A protein and the small-molecule ligand that binds it are described below.
Small molecule (SMILES): CC(=O)N[C@H]1[C@H](O[C@H]2[C@H](O)[C@@H](NC(C)=O)CO[C@@H]2CO)O[C@H](CO)[C@@H](O)[C@@H]1O[C@@H]1O[C@H](CS(=O)(=O)O)[C@@H](O)[C@H](O)[C@H]1O

Binding-site contacts:
Ligand atom C8 contacts residue THR50 of chain 1.E at 3.6 Å.
Ligand atom N2 contacts residue ASN48 of chain 1.E at 2.8 Å (h-bond).
Ligand atom C1 contacts residue ASN48 of chain 1.E at 1.5 Å.
Ligand atom C2 contacts residue ASN48 of chain 1.E at 2.5 Å.
Ligand atom O7 contacts residue THR57 of chain 1.E at 3.2 Å.
Ligand atom C7 contacts residue GLY53 of chain 1.E at 4.2 Å.
Ligand atom O1S6 contacts residue GLY53 of chain 1.E at 3.9 Å.
Ligand atom O3 contacts residue LYS112 of chain 1.E at 4.3 Å.
Ligand atom C6 contacts residue GLY53 of chain 1.E at 3.8 Å.
Ligand atom C5 contacts residue ASN48 of chain 1.E at 3.7 Å.
Ligand atom C7 contacts residue TYR139 of chain 1.E at 4.0 Å (hydrophobic).
Ligand atom C8 contacts residue GLY53 of chain 1.E at 3.5 Å.
Ligand atom N2 contacts residue GLY53 of chain 1.E at 3.8 Å.
Ligand atom C7 contacts residue THR57 of chain 1.E at 3.8 Å.
Ligand atom C3 contacts residue ASN48 of chain 1.E at 3.8 Å.
Ligand atom C4 contacts residue ASN48 of chain 1.E at 4.3 Å.
Ligand atom O1S6 contacts residue SER52 of chain 1.E at 3.4 Å (h-bond).
Ligand atom O5 contacts residue THR50 of chain 1.E at 3.4 Å.
Ligand atom C8 contacts residue THR57 of chain 1.E at 3.9 Å.
Ligand atom C8 contacts residue ASN48 of chain 1.E at 4.4 Å.
Ligand atom C7 contacts residue ASN48 of chain 1.E at 3.4 Å.
Ligand atom O6 contacts residue SER52 of chain 1.E at 4.3 Å.
Ligand atom C8 contacts residue ARG56 of chain 1.E at 4.5 Å.
Ligand atom C8 contacts residue ASN114 of chain 1.E at 4.1 Å.
Ligand atom O7 contacts residue ASN48 of chain 1.E at 3.5 Å (h-bond).
Ligand atom C8 contacts residue TYR139 of chain 1.E at 3.5 Å (hydrophobic).
Ligand atom N2 contacts residue TYR139 of chain 1.E at 3.9 Å.
Ligand atom C8 contacts residue SER55 of chain 1.E at 3.0 Å.
Ligand atom O7 contacts residue TYR59 of chain 1.E at 2.6 Å (h-bond).
Ligand atom O5 contacts residue ASN48 of chain 1.E at 2.4 Å (h-bond).
Ligand atom C7 contacts residue TYR59 of chain 1.E at 3.3 Å (hydrophobic).
Ligand atom C7 contacts residue SER55 of chain 1.E at 4.4 Å.
Ligand atom C6 contacts residue SER52 of chain 1.E at 4.0 Å.
Ligand atom C6 contacts residue THR50 of chain 1.E at 3.5 Å.
Ligand atom C8 contacts residue PHE115 of chain 1.E at 3.9 Å (hydrophobic).
Ligand atom C8 contacts residue TYR59 of chain 1.E at 3.2 Å (hydrophobic).
Ligand atom C5 contacts residue THR50 of chain 1.E at 3.4 Å.
Ligand atom C1 contacts residue THR50 of chain 1.E at 4.0 Å.

Sequence of chain 1.E:
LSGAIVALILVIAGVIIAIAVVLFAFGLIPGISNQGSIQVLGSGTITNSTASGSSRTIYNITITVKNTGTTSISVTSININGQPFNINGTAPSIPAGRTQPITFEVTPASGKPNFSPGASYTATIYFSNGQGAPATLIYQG